The protein below binds the small molecule below.
Small molecule (SMILES): CC(=O)N[C@@H]1[C@@H](O)[C@H](O)[C@@H](CO)O[C@H]1O

Binding-site contacts:
Ligand atom C5 contacts residue ASN654 of chain 1.C at 3.7 Å.
Ligand atom C8 contacts residue ASN654 of chain 1.C at 3.4 Å.
Ligand atom N2 contacts residue ASN654 of chain 1.C at 2.9 Å (h-bond).
Ligand atom C3 contacts residue ASN654 of chain 1.C at 3.8 Å.
Ligand atom C1 contacts residue ASN654 of chain 1.C at 1.4 Å.
Ligand atom C2 contacts residue ASN654 of chain 1.C at 2.5 Å.
Ligand atom O5 contacts residue ASN654 of chain 1.C at 2.4 Å (h-bond).
Ligand atom C7 contacts residue ASN654 of chain 1.C at 3.4 Å.
Ligand atom O7 contacts residue ASN654 of chain 1.C at 4.3 Å.
Ligand atom C4 contacts residue ASN654 of chain 1.C at 4.2 Å.

Sequence of chain 1.C:
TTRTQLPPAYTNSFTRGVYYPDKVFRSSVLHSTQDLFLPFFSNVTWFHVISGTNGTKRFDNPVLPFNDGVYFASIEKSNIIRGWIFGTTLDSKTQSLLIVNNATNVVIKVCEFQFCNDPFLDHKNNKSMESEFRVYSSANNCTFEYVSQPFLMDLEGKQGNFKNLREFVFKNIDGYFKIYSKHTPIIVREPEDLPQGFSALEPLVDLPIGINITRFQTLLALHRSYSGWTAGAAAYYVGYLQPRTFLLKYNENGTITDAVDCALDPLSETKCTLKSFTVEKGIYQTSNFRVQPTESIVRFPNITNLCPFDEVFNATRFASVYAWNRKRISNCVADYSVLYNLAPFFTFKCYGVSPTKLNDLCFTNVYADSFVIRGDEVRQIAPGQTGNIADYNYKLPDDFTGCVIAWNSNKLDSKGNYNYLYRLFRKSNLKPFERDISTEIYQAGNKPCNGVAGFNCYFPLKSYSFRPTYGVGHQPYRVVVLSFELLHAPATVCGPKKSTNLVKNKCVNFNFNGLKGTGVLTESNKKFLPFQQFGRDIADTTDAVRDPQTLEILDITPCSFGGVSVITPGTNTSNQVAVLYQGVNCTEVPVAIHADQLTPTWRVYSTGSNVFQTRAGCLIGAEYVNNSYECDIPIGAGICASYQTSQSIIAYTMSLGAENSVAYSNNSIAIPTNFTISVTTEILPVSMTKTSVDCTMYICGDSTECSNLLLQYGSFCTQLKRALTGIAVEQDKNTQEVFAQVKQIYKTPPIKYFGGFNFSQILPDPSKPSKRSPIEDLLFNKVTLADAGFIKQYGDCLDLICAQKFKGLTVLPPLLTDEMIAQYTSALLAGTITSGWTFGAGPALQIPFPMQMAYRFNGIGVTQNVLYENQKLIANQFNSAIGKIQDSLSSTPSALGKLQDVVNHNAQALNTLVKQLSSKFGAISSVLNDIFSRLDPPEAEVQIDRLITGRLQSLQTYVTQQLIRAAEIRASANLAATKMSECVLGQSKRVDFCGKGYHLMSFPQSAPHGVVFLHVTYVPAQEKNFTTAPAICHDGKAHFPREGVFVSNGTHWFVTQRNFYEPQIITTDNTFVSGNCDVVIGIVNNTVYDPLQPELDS